The small molecule below binds the protein below.
Small molecule (SMILES): CC(=O)N[C@@H]1[C@@H](O)[C@H](O)[C@@H](CO)O[C@H]1O

Sequence of chain 1.B:
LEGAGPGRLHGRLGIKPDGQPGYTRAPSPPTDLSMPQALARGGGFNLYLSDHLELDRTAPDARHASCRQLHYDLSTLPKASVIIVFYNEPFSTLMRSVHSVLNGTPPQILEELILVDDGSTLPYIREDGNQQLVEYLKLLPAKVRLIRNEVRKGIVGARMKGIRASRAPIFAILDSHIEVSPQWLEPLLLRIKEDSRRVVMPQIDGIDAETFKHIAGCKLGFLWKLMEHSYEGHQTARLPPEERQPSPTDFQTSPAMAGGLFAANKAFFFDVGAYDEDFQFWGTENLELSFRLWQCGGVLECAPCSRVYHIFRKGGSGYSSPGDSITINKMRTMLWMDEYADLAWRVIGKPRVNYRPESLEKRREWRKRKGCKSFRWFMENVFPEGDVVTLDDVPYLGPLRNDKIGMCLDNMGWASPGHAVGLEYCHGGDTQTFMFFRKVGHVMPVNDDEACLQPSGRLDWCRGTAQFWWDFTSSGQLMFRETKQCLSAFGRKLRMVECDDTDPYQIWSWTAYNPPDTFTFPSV

Sequence of chain 1.C:
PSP

Binding-site contacts:
Ligand atom C3 contacts residue MET259 of chain 1.B at 4.1 Å (hydrophobic).
Ligand atom O4 contacts residue MET259 of chain 1.B at 3.3 Å.
Ligand atom C7 contacts residue PRO4 of chain 1.C at 4.5 Å (hydrophobic).
Ligand atom O7 contacts residue SER262 of chain 1.B at 3.4 Å (h-bond).
Ligand atom O3 contacts residue GLU260 of chain 1.B at 3.8 Å.
Ligand atom C4 contacts residue MET259 of chain 1.B at 4.1 Å (hydrophobic).
Ligand atom C5 contacts residue MET259 of chain 1.B at 4.2 Å (hydrophobic).
Ligand atom C7 contacts residue GLU260 of chain 1.B at 3.6 Å.
Ligand atom C8 contacts residue SER262 of chain 1.B at 3.8 Å.
Ligand atom C4 contacts residue GLU482 of chain 1.B at 3.4 Å.
Ligand atom C3 contacts residue HIS261 of chain 1.B at 4.2 Å.
Ligand atom N2 contacts residue PRO4 of chain 1.C at 4.3 Å.
Ligand atom O3 contacts residue HIS261 of chain 1.B at 2.8 Å (h-bond).
Ligand atom C7 contacts residue HIS261 of chain 1.B at 3.9 Å.
Ligand atom C1 contacts residue PRO4 of chain 1.C at 4.0 Å (hydrophobic).
Ligand atom O4 contacts residue LEU255 of chain 1.B at 4.2 Å.
Ligand atom C8 contacts residue HIS261 of chain 1.B at 3.3 Å.
Ligand atom O4 contacts residue GLU482 of chain 1.B at 2.3 Å (salt-bridge).
Ligand atom C3 contacts residue LEU255 of chain 1.B at 4.5 Å (hydrophobic).
Ligand atom N2 contacts residue GLU260 of chain 1.B at 3.4 Å (salt-bridge).
Ligand atom O3 contacts residue GLU482 of chain 1.B at 4.0 Å.
Ligand atom N2 contacts residue HIS261 of chain 1.B at 4.5 Å.
Ligand atom C3 contacts residue GLU260 of chain 1.B at 4.0 Å.
Ligand atom O7 contacts residue HIS261 of chain 1.B at 3.6 Å.
Ligand atom C8 contacts residue SER5 of chain 1.C at 4.2 Å.
Ligand atom O4 contacts residue LYS257 of chain 1.B at 4.0 Å.
Ligand atom O7 contacts residue LEU252 of chain 1.B at 3.8 Å.
Ligand atom C3 contacts residue GLU482 of chain 1.B at 4.2 Å.
Ligand atom O3 contacts residue LEU255 of chain 1.B at 3.7 Å.
Ligand atom C7 contacts residue SER262 of chain 1.B at 3.9 Å.
Ligand atom C2 contacts residue PRO4 of chain 1.C at 4.3 Å (hydrophobic).
Ligand atom C2 contacts residue GLU260 of chain 1.B at 4.3 Å.
Ligand atom O6 contacts residue TRP493 of chain 1.B at 4.2 Å.
Ligand atom O7 contacts residue GLU260 of chain 1.B at 3.5 Å (salt-bridge).